Sequence of chain 1.A:
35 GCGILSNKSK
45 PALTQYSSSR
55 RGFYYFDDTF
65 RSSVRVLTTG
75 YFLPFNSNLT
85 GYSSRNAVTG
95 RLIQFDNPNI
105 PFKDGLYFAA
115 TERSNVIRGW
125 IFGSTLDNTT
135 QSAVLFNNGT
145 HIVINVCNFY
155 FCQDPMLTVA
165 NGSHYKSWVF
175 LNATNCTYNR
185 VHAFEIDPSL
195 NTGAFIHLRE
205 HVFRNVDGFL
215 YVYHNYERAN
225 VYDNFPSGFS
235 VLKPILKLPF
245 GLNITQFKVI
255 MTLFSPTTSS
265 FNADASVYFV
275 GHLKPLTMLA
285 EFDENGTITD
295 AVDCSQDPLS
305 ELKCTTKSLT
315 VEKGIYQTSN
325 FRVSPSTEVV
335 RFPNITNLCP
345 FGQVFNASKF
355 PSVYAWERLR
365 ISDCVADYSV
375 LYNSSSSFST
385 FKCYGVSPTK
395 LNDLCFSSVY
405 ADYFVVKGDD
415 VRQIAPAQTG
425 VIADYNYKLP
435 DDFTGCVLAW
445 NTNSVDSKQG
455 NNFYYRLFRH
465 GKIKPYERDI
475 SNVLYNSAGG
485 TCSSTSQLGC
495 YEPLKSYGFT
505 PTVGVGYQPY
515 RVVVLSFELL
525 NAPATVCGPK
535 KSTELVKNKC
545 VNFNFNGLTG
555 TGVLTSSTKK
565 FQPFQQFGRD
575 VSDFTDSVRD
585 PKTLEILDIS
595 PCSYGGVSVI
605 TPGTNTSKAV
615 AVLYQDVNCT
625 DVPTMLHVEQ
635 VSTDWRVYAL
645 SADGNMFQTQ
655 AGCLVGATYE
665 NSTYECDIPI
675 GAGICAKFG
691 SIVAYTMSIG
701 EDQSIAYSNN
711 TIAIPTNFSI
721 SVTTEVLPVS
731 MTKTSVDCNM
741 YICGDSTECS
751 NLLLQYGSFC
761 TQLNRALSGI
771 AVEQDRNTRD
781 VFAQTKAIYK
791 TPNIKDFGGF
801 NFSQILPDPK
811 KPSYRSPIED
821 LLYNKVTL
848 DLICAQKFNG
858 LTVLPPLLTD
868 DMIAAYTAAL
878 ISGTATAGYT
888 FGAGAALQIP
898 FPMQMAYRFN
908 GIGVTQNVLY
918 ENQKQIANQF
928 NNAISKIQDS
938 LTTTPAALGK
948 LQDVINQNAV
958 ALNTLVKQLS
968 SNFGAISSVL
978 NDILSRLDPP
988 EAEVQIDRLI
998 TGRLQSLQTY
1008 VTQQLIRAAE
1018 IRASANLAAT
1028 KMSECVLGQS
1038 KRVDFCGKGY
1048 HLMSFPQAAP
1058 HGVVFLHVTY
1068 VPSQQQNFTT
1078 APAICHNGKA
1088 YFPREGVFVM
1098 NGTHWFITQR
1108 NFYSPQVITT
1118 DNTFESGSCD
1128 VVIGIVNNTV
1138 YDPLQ

A protein and the small-molecule ligand that binds it are described below.
Small molecule (SMILES): CC(=O)N[C@@H]1[C@@H](O)[C@H](O)[C@@H](CO)O[C@H]1O

Binding-site contacts:
Ligand atom O5 contacts residue ASN609 of chain 1.A at 2.4 Å (h-bond).
Ligand atom C8 contacts residue ASN609 of chain 1.A at 4.4 Å.
Ligand atom C4 contacts residue ASN609 of chain 1.A at 4.3 Å.
Ligand atom N2 contacts residue ASN609 of chain 1.A at 2.9 Å (h-bond).
Ligand atom C7 contacts residue ASN609 of chain 1.A at 3.2 Å.
Ligand atom C1 contacts residue ASN609 of chain 1.A at 1.5 Å.
Ligand atom C5 contacts residue ASN609 of chain 1.A at 3.7 Å.
Ligand atom C2 contacts residue ASN609 of chain 1.A at 2.5 Å.
Ligand atom O7 contacts residue ASN609 of chain 1.A at 3.1 Å (h-bond).
Ligand atom C3 contacts residue ASN609 of chain 1.A at 3.9 Å.